Sequence of chain 6.A:
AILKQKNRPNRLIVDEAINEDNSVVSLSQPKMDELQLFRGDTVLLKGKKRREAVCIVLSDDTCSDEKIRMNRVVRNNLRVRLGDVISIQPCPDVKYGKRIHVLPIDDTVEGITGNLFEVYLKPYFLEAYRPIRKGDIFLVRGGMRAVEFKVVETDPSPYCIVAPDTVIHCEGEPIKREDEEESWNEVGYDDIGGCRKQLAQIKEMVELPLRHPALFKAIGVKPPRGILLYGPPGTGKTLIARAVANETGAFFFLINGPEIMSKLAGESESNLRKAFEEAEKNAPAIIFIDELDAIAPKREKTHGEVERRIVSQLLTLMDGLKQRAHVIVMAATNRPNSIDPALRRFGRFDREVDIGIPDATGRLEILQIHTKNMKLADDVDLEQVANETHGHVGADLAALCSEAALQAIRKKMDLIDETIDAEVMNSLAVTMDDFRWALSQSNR

Binding-site contacts:
Ligand atom BR contacts residue THR168 of chain 6.A at 4.1 Å.
Ligand atom O contacts residue HIS183 of chain 6.A at 3.8 Å.
Ligand atom O contacts residue GLU185 of chain 6.A at 3.2 Å (salt-bridge).
Ligand atom C2 contacts residue HIS115 of chain 6.A at 4.1 Å.
Ligand atom C3 contacts residue GLU185 of chain 6.A at 4.3 Å.
Ligand atom C7 contacts residue HIS115 of chain 6.A at 4.4 Å.
Ligand atom N contacts residue HIS115 of chain 6.A at 4.1 Å.
Ligand atom C5 contacts residue ILE114 of chain 6.A at 4.5 Å (hydrophobic).
Ligand atom BR contacts residue HIS115 of chain 6.A at 3.9 Å.
Ligand atom C contacts residue HIS115 of chain 6.A at 3.4 Å.
Ligand atom C4 contacts residue ILE114 of chain 6.A at 4.0 Å (hydrophobic).
Ligand atom C4 contacts residue HIS115 of chain 6.A at 3.6 Å.
Ligand atom C contacts residue GLU185 of chain 6.A at 3.5 Å.
Ligand atom C3 contacts residue HIS183 of chain 6.A at 3.5 Å.
Ligand atom C4 contacts residue HIS183 of chain 6.A at 3.8 Å.
Ligand atom C3 contacts residue HIS115 of chain 6.A at 4.0 Å.
Ligand atom C6 contacts residue GLU167 of chain 6.A at 4.0 Å.
Ligand atom N contacts residue GLU185 of chain 6.A at 3.5 Å (salt-bridge).
Ligand atom BR contacts residue ARG113 of chain 6.A at 3.6 Å.
Ligand atom C5 contacts residue HIS115 of chain 6.A at 3.8 Å.
Ligand atom C1 contacts residue HIS115 of chain 6.A at 4.4 Å.
Ligand atom C1 contacts residue GLU185 of chain 6.A at 3.9 Å.
Ligand atom C4 contacts residue ARG113 of chain 6.A at 4.1 Å.
Ligand atom C6 contacts residue HIS115 of chain 6.A at 4.3 Å.
Ligand atom BR contacts residue ILE114 of chain 6.A at 3.9 Å.
Ligand atom C5 contacts residue GLU167 of chain 6.A at 4.3 Å.
Ligand atom BR contacts residue GLU167 of chain 6.A at 3.6 Å.
Ligand atom BR contacts residue ASP169 of chain 6.A at 4.3 Å.
Ligand atom C5 contacts residue ARG113 of chain 6.A at 4.1 Å.

This protein binds this small molecule.
Small molecule (SMILES): NC[C@@H](O)c1ccc(Br)cc1